Sequence of chain 1.A:
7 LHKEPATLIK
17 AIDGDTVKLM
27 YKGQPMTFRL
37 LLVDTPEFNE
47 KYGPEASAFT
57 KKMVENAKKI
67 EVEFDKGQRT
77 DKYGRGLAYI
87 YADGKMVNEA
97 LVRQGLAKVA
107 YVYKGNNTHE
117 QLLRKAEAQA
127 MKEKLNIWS

This protein binds this small molecule.
Small molecule (SMILES): Cc1cn([C@H]2C[C@H](OP(=O)(O)O)[C@@H](COP(=O)(O)O)O2)c(=O)[nH]c1=O

Binding-site contacts:
Ligand atom O5P contacts residue ARG35 of chain 1.A at 2.8 Å (salt-bridge).
Ligand atom P1 contacts residue LYS78 of chain 1.A at 3.5 Å.
Ligand atom O1P contacts residue LYS78 of chain 1.A at 2.4 Å (salt-bridge).
Ligand atom C2' contacts residue TYR109 of chain 1.A at 3.6 Å (hydrophobic).
Ligand atom C2 contacts residue TYR109 of chain 1.A at 3.9 Å (hydrophobic).
Ligand atom O4 contacts residue LEU83 of chain 1.A at 3.6 Å.
Ligand atom C5M contacts residue LEU36 of chain 1.A at 3.9 Å (hydrophobic).
Ligand atom O3' contacts residue LYS78 of chain 1.A at 3.4 Å.
Ligand atom C2 contacts residue ASP77 of chain 1.A at 4.0 Å.
Ligand atom P1 contacts residue TYR79 of chain 1.A at 3.8 Å.
Ligand atom C3' contacts residue TYR107 of chain 1.A at 3.7 Å (hydrophobic).
Ligand atom C5' contacts residue TYR107 of chain 1.A at 3.5 Å (hydrophobic).
Ligand atom C5M contacts residue TYR107 of chain 1.A at 3.6 Å (hydrophobic).
Ligand atom O4' contacts residue TYR79 of chain 1.A at 4.0 Å.
Ligand atom C5M contacts residue ARG35 of chain 1.A at 3.6 Å.
Ligand atom C2' contacts residue TYR107 of chain 1.A at 3.7 Å (hydrophobic).
Ligand atom O6P contacts residue ASP40 of chain 1.A at 3.3 Å (salt-bridge).
Ligand atom O6P contacts residue CA1 of chain 1.B at 3.3 Å.
Ligand atom O2 contacts residue ASP77 of chain 1.A at 3.7 Å.
Ligand atom C5 contacts residue LEU83 of chain 1.A at 4.0 Å (hydrophobic).
Ligand atom C4 contacts residue LEU83 of chain 1.A at 3.6 Å (hydrophobic).
Ligand atom C4' contacts residue ARG81 of chain 1.A at 3.9 Å.
Ligand atom O5' contacts residue ARG81 of chain 1.A at 3.2 Å (salt-bridge).
Ligand atom O5' contacts residue ARG35 of chain 1.A at 3.7 Å.
Ligand atom O6P contacts residue ARG35 of chain 1.A at 2.9 Å (salt-bridge).
Ligand atom O5P contacts residue ARG81 of chain 1.A at 2.9 Å (salt-bridge).
Ligand atom P2 contacts residue ARG81 of chain 1.A at 4.0 Å.
Ligand atom C4' contacts residue TYR79 of chain 1.A at 4.0 Å (hydrophobic).
Ligand atom O4 contacts residue LEU37 of chain 1.A at 3.6 Å.
Ligand atom C4 contacts residue TYR109 of chain 1.A at 3.8 Å (hydrophobic).
Ligand atom O2P contacts residue TYR79 of chain 1.A at 2.7 Å (h-bond).
Ligand atom C6 contacts residue TYR107 of chain 1.A at 4.0 Å (hydrophobic).
Ligand atom O4' contacts residue ARG81 of chain 1.A at 3.1 Å (salt-bridge).
Ligand atom N3 contacts residue TYR109 of chain 1.A at 3.6 Å.
Ligand atom O2P contacts residue LYS78 of chain 1.A at 4.0 Å.
Ligand atom O6P contacts residue TYR107 of chain 1.A at 3.9 Å.
Ligand atom C5 contacts residue TYR107 of chain 1.A at 3.8 Å (hydrophobic).
Ligand atom P2 contacts residue ARG35 of chain 1.A at 3.6 Å.
Ligand atom N3 contacts residue LEU83 of chain 1.A at 3.8 Å.
Ligand atom O1P contacts residue TYR79 of chain 1.A at 3.8 Å.